Sequence of chain 1.B:
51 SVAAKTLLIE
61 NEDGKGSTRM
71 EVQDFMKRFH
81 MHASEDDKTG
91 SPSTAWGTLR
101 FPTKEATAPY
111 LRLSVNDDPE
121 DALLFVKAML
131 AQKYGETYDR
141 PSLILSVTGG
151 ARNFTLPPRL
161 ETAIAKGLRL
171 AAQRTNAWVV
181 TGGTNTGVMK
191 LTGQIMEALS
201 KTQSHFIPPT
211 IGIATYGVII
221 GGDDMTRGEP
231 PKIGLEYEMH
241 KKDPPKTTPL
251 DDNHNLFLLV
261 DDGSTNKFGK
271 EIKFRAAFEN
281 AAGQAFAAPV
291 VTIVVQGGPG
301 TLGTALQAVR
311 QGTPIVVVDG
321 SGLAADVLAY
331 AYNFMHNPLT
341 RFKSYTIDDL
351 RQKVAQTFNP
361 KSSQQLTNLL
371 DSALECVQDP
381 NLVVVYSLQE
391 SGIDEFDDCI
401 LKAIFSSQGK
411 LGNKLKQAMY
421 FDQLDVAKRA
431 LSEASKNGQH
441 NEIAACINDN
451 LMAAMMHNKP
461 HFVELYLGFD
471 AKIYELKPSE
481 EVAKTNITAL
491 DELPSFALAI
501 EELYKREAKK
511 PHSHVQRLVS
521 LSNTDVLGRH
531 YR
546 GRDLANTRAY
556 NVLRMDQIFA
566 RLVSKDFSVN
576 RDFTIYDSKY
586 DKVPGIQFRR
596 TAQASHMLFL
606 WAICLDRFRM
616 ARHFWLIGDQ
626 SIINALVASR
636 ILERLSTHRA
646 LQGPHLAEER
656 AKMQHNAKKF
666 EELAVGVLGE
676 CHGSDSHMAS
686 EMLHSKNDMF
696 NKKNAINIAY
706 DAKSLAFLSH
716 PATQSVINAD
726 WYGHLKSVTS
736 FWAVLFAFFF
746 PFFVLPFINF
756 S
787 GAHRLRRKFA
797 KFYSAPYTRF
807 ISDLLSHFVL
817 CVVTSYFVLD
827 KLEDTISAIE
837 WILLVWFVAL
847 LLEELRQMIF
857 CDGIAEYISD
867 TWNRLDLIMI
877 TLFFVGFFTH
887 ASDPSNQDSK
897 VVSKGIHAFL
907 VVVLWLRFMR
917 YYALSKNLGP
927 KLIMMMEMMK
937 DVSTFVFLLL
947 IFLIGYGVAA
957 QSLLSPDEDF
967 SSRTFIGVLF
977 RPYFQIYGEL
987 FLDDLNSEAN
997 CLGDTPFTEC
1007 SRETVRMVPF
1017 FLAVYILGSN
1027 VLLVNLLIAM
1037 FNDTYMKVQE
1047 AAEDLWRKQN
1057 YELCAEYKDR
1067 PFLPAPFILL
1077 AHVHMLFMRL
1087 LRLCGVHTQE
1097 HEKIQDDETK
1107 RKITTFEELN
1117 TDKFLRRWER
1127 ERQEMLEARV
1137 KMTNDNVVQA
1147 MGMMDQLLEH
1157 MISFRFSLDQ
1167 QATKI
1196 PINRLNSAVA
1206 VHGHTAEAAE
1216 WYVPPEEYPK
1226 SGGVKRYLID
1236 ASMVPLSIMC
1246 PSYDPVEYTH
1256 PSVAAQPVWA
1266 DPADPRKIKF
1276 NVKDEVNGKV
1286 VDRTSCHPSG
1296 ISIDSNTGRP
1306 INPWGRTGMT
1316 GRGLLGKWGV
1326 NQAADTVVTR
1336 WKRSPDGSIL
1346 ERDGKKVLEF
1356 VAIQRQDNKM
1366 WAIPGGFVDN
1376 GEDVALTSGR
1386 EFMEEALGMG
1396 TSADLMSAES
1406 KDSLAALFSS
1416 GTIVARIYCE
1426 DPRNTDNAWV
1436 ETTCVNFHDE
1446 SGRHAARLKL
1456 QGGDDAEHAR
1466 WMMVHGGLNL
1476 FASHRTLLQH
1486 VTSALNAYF

Binding-site contacts:
Ligand atom C19 contacts residue CLR1 of chain 1.JA at 3.8 Å.
Ligand atom O1 contacts residue GLU1009 of chain 1.B at 2.6 Å (salt-bridge).
Ligand atom C23 contacts residue PHE1016 of chain 1.B at 4.0 Å (hydrophobic).
Ligand atom C25 contacts residue PHE1016 of chain 1.B at 4.4 Å (hydrophobic).
Ligand atom C18 contacts residue CLR1 of chain 1.JA at 4.5 Å.
Ligand atom C18 contacts residue PHE905 of chain 1.C at 4.3 Å (hydrophobic).
Ligand atom C10 contacts residue CLR1 of chain 1.JA at 4.4 Å.
Ligand atom C2 contacts residue CLR1 of chain 1.JA at 4.0 Å.
Ligand atom C19 contacts residue MET1013 of chain 1.B at 3.7 Å (hydrophobic).
Ligand atom C15 contacts residue PHE1016 of chain 1.B at 4.4 Å (hydrophobic).
Ligand atom C4 contacts residue GLU1009 of chain 1.B at 3.9 Å.
Ligand atom C22 contacts residue PHE1016 of chain 1.B at 3.5 Å (hydrophobic).
Ligand atom C18 contacts residue PHE1016 of chain 1.B at 3.8 Å (hydrophobic).
Ligand atom C20 contacts residue PHE1016 of chain 1.B at 3.7 Å (hydrophobic).
Ligand atom C16 contacts residue PHE1016 of chain 1.B at 3.9 Å (hydrophobic).
Ligand atom C12 contacts residue CLR1 of chain 1.JA at 3.7 Å.
Ligand atom C5 contacts residue CLR1 of chain 1.Z at 4.5 Å.
Ligand atom O1 contacts residue ARG1012 of chain 1.B at 3.7 Å.
Ligand atom C11 contacts residue CLR1 of chain 1.JA at 4.0 Å.
Ligand atom C19 contacts residue ARG1012 of chain 1.B at 4.3 Å.
Ligand atom C15 contacts residue CLR1 of chain 1.Z at 4.4 Å.
Ligand atom C11 contacts residue MET1013 of chain 1.B at 4.1 Å (hydrophobic).
Ligand atom C21 contacts residue CLR1 of chain 1.JA at 4.1 Å.
Ligand atom C3 contacts residue ARG1012 of chain 1.B at 4.3 Å.
Ligand atom C7 contacts residue CLR1 of chain 1.Z at 3.8 Å.
Ligand atom C6 contacts residue CLR1 of chain 1.Z at 3.5 Å.
Ligand atom C3 contacts residue GLU1009 of chain 1.B at 3.6 Å.
Ligand atom C19 contacts residue GLU1009 of chain 1.B at 3.6 Å.
Ligand atom C24 contacts residue PHE1016 of chain 1.B at 3.7 Å (hydrophobic).
Ligand atom C21 contacts residue PHE905 of chain 1.C at 4.2 Å (hydrophobic).
Ligand atom C4 contacts residue ARG1012 of chain 1.B at 3.8 Å.
Ligand atom C26 contacts residue PHE1016 of chain 1.B at 3.9 Å (hydrophobic).
Ligand atom C18 contacts residue MET1013 of chain 1.B at 3.8 Å (hydrophobic).
Ligand atom C2 contacts residue GLU1009 of chain 1.B at 3.8 Å.
Ligand atom C1 contacts residue CLR1 of chain 1.JA at 3.9 Å.

Sequence of chain 1.C:
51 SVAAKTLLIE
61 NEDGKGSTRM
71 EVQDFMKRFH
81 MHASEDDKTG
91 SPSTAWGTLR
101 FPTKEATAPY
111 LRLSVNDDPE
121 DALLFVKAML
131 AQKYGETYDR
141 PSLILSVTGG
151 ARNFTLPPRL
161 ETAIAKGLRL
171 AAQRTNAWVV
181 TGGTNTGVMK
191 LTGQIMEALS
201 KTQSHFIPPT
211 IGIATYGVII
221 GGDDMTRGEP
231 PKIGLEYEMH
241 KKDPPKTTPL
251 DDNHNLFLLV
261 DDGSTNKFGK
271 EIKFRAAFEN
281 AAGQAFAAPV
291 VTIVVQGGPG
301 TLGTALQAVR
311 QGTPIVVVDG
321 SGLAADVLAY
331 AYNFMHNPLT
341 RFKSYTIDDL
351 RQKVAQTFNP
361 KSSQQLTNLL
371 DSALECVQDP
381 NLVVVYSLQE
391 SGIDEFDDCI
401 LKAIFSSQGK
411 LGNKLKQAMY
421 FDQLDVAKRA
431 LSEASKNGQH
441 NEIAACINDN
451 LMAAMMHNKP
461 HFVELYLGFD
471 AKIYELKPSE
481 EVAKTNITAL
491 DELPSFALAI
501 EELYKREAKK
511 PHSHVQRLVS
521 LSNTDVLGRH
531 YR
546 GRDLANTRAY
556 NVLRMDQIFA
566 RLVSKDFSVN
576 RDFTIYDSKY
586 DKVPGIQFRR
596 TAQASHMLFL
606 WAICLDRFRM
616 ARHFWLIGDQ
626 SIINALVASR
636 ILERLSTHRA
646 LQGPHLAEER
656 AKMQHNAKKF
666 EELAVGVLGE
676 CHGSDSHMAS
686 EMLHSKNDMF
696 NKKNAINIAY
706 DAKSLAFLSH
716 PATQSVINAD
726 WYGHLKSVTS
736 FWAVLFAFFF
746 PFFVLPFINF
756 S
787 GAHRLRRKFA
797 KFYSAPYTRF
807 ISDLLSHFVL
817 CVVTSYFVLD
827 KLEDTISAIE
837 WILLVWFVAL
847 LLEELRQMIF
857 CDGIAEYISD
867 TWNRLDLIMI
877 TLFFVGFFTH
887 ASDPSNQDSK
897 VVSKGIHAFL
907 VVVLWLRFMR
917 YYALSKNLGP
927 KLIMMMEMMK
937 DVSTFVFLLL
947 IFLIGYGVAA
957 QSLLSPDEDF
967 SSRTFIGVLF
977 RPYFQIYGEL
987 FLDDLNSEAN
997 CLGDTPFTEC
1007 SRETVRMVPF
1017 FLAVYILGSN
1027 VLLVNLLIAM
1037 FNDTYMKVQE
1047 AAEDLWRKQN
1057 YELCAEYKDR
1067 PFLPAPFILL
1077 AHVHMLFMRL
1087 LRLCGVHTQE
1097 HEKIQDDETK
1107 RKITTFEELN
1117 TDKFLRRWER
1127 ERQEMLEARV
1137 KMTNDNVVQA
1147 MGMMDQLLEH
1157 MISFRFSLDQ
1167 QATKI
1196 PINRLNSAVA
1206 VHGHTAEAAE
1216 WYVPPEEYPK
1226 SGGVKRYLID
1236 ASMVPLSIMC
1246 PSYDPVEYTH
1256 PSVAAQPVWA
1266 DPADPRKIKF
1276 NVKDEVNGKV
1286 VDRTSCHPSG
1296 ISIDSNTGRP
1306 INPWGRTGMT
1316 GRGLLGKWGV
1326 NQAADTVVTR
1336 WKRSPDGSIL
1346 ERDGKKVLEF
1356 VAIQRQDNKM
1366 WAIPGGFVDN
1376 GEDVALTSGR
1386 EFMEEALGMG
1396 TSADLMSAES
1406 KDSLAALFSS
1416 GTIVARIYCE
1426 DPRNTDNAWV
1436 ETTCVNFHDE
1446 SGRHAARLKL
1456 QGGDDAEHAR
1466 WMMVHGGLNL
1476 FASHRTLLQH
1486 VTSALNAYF

A small-molecule ligand and the protein it binds are described below.
Small molecule (SMILES): CC(C)CCC[C@@H](C)[C@H]1CC[C@H]2[C@@H]3CC=C4C[C@@H](O)CC[C@]4(C)[C@H]3CC[C@]12C